The protein below binds the small molecule below.
Small molecule (SMILES): CC(=O)N[C@H]1[C@H](O[C@H]2[C@H](O)[C@@H](NC(C)=O)CO[C@@H]2CO)O[C@H](CO)[C@@H](O)[C@@H]1O

Sequence of chain 1.B:
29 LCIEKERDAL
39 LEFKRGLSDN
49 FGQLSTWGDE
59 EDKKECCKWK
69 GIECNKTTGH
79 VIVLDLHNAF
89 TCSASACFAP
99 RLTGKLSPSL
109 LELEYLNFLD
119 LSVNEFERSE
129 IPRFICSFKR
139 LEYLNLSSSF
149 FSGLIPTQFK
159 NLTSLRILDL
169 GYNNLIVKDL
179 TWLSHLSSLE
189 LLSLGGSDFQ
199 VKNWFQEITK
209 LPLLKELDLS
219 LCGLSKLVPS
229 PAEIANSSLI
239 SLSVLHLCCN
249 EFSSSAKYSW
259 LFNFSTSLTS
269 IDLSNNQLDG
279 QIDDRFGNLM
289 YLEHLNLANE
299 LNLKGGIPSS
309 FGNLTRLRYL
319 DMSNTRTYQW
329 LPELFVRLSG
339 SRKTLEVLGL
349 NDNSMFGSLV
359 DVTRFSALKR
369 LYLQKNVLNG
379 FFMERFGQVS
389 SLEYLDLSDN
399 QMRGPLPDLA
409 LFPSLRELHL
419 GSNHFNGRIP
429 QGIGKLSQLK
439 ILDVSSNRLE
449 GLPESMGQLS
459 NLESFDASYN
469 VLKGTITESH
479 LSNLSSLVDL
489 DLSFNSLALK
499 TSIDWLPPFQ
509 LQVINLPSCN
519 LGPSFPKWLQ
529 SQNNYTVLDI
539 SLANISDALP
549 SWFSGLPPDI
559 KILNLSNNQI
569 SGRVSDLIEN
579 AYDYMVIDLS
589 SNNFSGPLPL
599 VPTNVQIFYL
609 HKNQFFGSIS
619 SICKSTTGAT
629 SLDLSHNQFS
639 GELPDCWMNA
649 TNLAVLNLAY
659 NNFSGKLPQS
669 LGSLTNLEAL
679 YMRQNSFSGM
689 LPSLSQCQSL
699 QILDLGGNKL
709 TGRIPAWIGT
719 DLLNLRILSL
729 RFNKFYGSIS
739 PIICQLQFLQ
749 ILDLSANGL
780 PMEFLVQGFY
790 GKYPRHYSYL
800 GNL

Binding-site contacts:
Ligand atom C6 contacts residue THR76 of chain 1.B at 4.3 Å.
Ligand atom O7 contacts residue ASN73 of chain 1.B at 2.7 Å (h-bond).
Ligand atom C8 contacts residue ASN73 of chain 1.B at 4.2 Å.
Ligand atom C4 contacts residue ASN73 of chain 1.B at 4.2 Å.
Ligand atom C7 contacts residue ILE80 of chain 1.B at 4.4 Å (hydrophobic).
Ligand atom O5 contacts residue THR75 of chain 1.B at 3.5 Å (h-bond).
Ligand atom C6 contacts residue THR75 of chain 1.B at 3.7 Å.
Ligand atom C5 contacts residue ASN73 of chain 1.B at 3.6 Å.
Ligand atom C5 contacts residue THR75 of chain 1.B at 3.5 Å.
Ligand atom C1 contacts residue ASN73 of chain 1.B at 1.4 Å.
Ligand atom C8 contacts residue ILE80 of chain 1.B at 3.9 Å (hydrophobic).
Ligand atom O5 contacts residue THR76 of chain 1.B at 3.5 Å (h-bond).
Ligand atom O6 contacts residue ASN73 of chain 1.B at 4.4 Å.
Ligand atom C1 contacts residue THR76 of chain 1.B at 4.2 Å.
Ligand atom O6 contacts residue THR75 of chain 1.B at 3.6 Å.
Ligand atom O7 contacts residue ILE80 of chain 1.B at 3.5 Å.
Ligand atom O6 contacts residue THR76 of chain 1.B at 2.9 Å.
Ligand atom C7 contacts residue ASN73 of chain 1.B at 3.0 Å.
Ligand atom C3 contacts residue ASN73 of chain 1.B at 3.8 Å.
Ligand atom C1 contacts residue THR75 of chain 1.B at 4.0 Å.
Ligand atom C2 contacts residue ASN73 of chain 1.B at 2.5 Å.
Ligand atom O5 contacts residue ASN73 of chain 1.B at 2.3 Å (h-bond).
Ligand atom N2 contacts residue ASN73 of chain 1.B at 2.9 Å (h-bond).